Binding-site contacts:
Ligand atom O3 contacts residue ASN180 of chain 1.A at 2.8 Å (h-bond).
Ligand atom S contacts residue ZN1 of chain 1.C at 2.6 Å.
Ligand atom O1 contacts residue HIS149 of chain 1.A at 3.1 Å.
Ligand atom C1 contacts residue ASN180 of chain 1.A at 3.3 Å.
Ligand atom C2 contacts residue HIS210 of chain 1.A at 4.1 Å.
Ligand atom O3 contacts residue HIS149 of chain 1.A at 3.2 Å.
Ligand atom O3 contacts residue LEU178 of chain 1.A at 3.5 Å (h-bond).
Ligand atom C5 contacts residue ZN1 of chain 1.C at 3.9 Å.
Ligand atom O1 contacts residue HIS210 of chain 1.A at 3.3 Å (h-bond).
Ligand atom S contacts residue TRP53 of chain 1.A at 3.8 Å.
Ligand atom C2 contacts residue ASN180 of chain 1.A at 3.5 Å.
Ligand atom N6 contacts residue HIS210 of chain 1.A at 3.2 Å (h-bond).
Ligand atom O2 contacts residue LEU178 of chain 1.A at 3.7 Å.
Ligand atom C2 contacts residue MET27 of chain 1.A at 3.8 Å (hydrophobic).
Ligand atom C3 contacts residue PHE30 of chain 1.A at 3.9 Å (hydrophobic).
Ligand atom S contacts residue HIS210 of chain 1.A at 3.6 Å (h-bond).
Ligand atom C5 contacts residue HIS210 of chain 1.A at 3.6 Å.
Ligand atom C7 contacts residue GLY179 of chain 1.A at 3.6 Å.
Ligand atom S contacts residue ASP84 of chain 1.A at 3.4 Å (salt-bridge).
Ligand atom O3 contacts residue LYS171 of chain 1.A at 3.3 Å (salt-bridge).
Ligand atom O1 contacts residue ZN1 of chain 1.C at 2.0 Å.
Ligand atom C7 contacts residue LEU178 of chain 1.A at 4.0 Å (hydrophobic).
Ligand atom C3 contacts residue ASN180 of chain 1.A at 3.8 Å.
Ligand atom C1 contacts residue ZN1 of chain 1.C at 3.0 Å.
Ligand atom N6 contacts residue ASN180 of chain 1.A at 3.4 Å (h-bond).
Ligand atom N6 contacts residue ZN1 of chain 1.C at 2.7 Å.
Ligand atom O2 contacts residue LYS171 of chain 1.A at 2.6 Å (salt-bridge).
Ligand atom O2 contacts residue GLY179 of chain 1.A at 3.6 Å.
Ligand atom C7 contacts residue LYS171 of chain 1.A at 3.3 Å.
Ligand atom O3 contacts residue GLY179 of chain 1.A at 3.6 Å.
Ligand atom C2 contacts residue VAL33 of chain 1.A at 3.9 Å (hydrophobic).
Ligand atom O1 contacts residue ZN1 of chain 1.B at 3.6 Å.
Ligand atom O1 contacts residue CYS168 of chain 1.A at 3.8 Å.
Ligand atom C7 contacts residue ASN180 of chain 1.A at 3.4 Å.
Ligand atom C1 contacts residue HIS210 of chain 1.A at 3.3 Å.
Ligand atom C7 contacts residue HIS210 of chain 1.A at 4.0 Å.
Ligand atom S contacts residue ASN180 of chain 1.A at 3.9 Å.
Ligand atom C4 contacts residue ASN180 of chain 1.A at 3.9 Å.
Ligand atom C5 contacts residue ASN180 of chain 1.A at 3.8 Å.
Ligand atom O2 contacts residue HIS210 of chain 1.A at 3.9 Å.

Sequence of chain 1.A:
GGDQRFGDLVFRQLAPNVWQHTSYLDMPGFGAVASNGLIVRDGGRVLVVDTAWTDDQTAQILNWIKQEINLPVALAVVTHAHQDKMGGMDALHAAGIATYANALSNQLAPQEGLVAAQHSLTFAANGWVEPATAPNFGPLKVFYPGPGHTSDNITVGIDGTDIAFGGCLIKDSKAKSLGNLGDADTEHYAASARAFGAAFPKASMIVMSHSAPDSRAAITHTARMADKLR

The small molecule below binds the protein below.
Small molecule (SMILES): O=C(O)c1cccc(=S)n1O